This protein binds this small molecule.
Small molecule (SMILES): O=C(O)[C@@H]1O[C@H](O[C@H]2[C@@H](OS(=O)(=O)O)O[C@@H](O)[C@H](NS(=O)(=O)O)[C@H]2O)[C@@H](OS(=O)(=O)O)[C@H](O)[C@@H]1O

Sequence of chain 55.D:
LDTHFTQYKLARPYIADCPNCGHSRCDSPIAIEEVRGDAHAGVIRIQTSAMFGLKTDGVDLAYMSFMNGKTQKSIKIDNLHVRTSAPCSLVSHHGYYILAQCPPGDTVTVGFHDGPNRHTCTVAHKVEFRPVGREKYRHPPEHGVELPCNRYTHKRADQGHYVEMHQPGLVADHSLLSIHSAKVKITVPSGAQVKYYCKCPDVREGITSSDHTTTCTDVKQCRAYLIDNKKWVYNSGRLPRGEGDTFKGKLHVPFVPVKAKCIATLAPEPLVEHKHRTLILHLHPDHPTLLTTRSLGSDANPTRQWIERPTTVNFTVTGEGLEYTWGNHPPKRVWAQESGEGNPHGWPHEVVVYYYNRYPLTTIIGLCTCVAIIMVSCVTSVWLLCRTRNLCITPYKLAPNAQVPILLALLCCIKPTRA

Binding-site contacts:
Ligand atom O3 contacts residue ALA158 of chain 55.D at 3.0 Å (h-bond).
Ligand atom OBI contacts residue LYS156 of chain 55.D at 4.0 Å.
Ligand atom O3 contacts residue ARG157 of chain 55.D at 3.3 Å (salt-bridge).
Ligand atom C3 contacts residue ALA158 of chain 55.D at 4.0 Å (hydrophobic).
Ligand atom C6 contacts residue SER93 of chain 55.D at 4.0 Å.
Ligand atom C2 contacts residue ALA158 of chain 55.D at 3.7 Å (hydrophobic).
Ligand atom OAF contacts residue THR4 of chain 55.D at 2.9 Å (h-bond).
Ligand atom C6 contacts residue HIS94 of chain 55.D at 3.9 Å.
Ligand atom O6B contacts residue HIS155 of chain 55.D at 3.3 Å (h-bond).
Ligand atom OAH contacts residue ASP3 of chain 55.D at 4.0 Å.
Ligand atom O6A contacts residue HIS94 of chain 55.D at 3.2 Å (h-bond).
Ligand atom SAG contacts residue ARG157 of chain 55.D at 3.6 Å (salt-bridge).
Ligand atom O6B contacts residue LYS156 of chain 55.D at 3.3 Å.
Ligand atom OAF contacts residue ARG157 of chain 55.D at 2.8 Å (salt-bridge).
Ligand atom O6A contacts residue LEU62 of chain 55.D at 3.4 Å.
Ligand atom O5 contacts residue HIS155 of chain 55.D at 3.6 Å.
Ligand atom C6 contacts residue HIS155 of chain 55.D at 3.4 Å.
Ligand atom O6B contacts residue HIS94 of chain 55.D at 4.0 Å.
Ligand atom OAH contacts residue LEU2 of chain 55.D at 2.8 Å (h-bond).
Ligand atom O6A contacts residue HIS155 of chain 55.D at 3.8 Å.
Ligand atom C5 contacts residue LEU62 of chain 55.D at 3.8 Å (hydrophobic).
Ligand atom O4 contacts residue LYS156 of chain 55.D at 3.5 Å.
Ligand atom O4 contacts residue SER93 of chain 55.D at 3.0 Å (h-bond).
Ligand atom O6B contacts residue ARG157 of chain 55.D at 3.3 Å (salt-bridge).
Ligand atom C4 contacts residue LYS156 of chain 55.D at 4.0 Å.
Ligand atom C3 contacts residue LYS156 of chain 55.D at 4.0 Å.
Ligand atom OAH contacts residue THR4 of chain 55.D at 3.7 Å.
Ligand atom O5B contacts residue LYS156 of chain 55.D at 3.3 Å.
Ligand atom OAF contacts residue ALA158 of chain 55.D at 3.3 Å.
Ligand atom O6A contacts residue SER93 of chain 55.D at 3.2 Å.
Ligand atom O3 contacts residue LYS156 of chain 55.D at 3.0 Å.
Ligand atom O6B contacts residue LEU62 of chain 55.D at 4.0 Å.
Ligand atom O5 contacts residue LYS156 of chain 55.D at 3.4 Å.
Ligand atom O4 contacts residue HIS155 of chain 55.D at 3.5 Å (h-bond).
Ligand atom SAG contacts residue THR4 of chain 55.D at 3.9 Å.
Ligand atom C3 contacts residue ARG157 of chain 55.D at 3.7 Å.
Ligand atom C6 contacts residue LEU62 of chain 55.D at 3.5 Å (hydrophobic).
Ligand atom OAH contacts residue ARG157 of chain 55.D at 3.1 Å (salt-bridge).
Ligand atom C5 contacts residue HIS155 of chain 55.D at 4.0 Å.
Ligand atom O5 contacts residue ARG157 of chain 55.D at 3.8 Å.